This protein binds this small molecule.
Small molecule (SMILES): CC(=O)N[C@@H]1[C@@H](O)[C@H](O)[C@@H](CO)O[C@H]1O

Binding-site contacts:
Ligand atom C8 contacts residue LEU167 of chain 1.A at 4.5 Å (hydrophobic).
Ligand atom N2 contacts residue ASN159 of chain 1.A at 2.9 Å (h-bond).
Ligand atom C3 contacts residue ASN159 of chain 1.A at 3.8 Å.
Ligand atom C8 contacts residue PHE158 of chain 1.A at 3.8 Å (hydrophobic).
Ligand atom C7 contacts residue ASN159 of chain 1.A at 3.2 Å.
Ligand atom C8 contacts residue ASN159 of chain 1.A at 4.4 Å.
Ligand atom O7 contacts residue THR210 of chain 1.A at 4.2 Å.
Ligand atom C7 contacts residue THR210 of chain 1.A at 4.2 Å.
Ligand atom C5 contacts residue ASN159 of chain 1.A at 3.7 Å.
Ligand atom O5 contacts residue ASN159 of chain 1.A at 2.4 Å (h-bond).
Ligand atom C2 contacts residue ASN159 of chain 1.A at 2.5 Å.
Ligand atom C4 contacts residue ASN159 of chain 1.A at 4.2 Å.
Ligand atom C2 contacts residue PHE158 of chain 1.A at 4.0 Å (hydrophobic).
Ligand atom C1 contacts residue ASN159 of chain 1.A at 1.4 Å.
Ligand atom O7 contacts residue ASN159 of chain 1.A at 3.1 Å (h-bond).
Ligand atom C7 contacts residue PHE158 of chain 1.A at 3.8 Å (hydrophobic).
Ligand atom N2 contacts residue PHE158 of chain 1.A at 3.3 Å.
Ligand atom C1 contacts residue PHE158 of chain 1.A at 3.7 Å (hydrophobic).
Ligand atom C8 contacts residue THR210 of chain 1.A at 3.7 Å.

Sequence of chain 1.A:
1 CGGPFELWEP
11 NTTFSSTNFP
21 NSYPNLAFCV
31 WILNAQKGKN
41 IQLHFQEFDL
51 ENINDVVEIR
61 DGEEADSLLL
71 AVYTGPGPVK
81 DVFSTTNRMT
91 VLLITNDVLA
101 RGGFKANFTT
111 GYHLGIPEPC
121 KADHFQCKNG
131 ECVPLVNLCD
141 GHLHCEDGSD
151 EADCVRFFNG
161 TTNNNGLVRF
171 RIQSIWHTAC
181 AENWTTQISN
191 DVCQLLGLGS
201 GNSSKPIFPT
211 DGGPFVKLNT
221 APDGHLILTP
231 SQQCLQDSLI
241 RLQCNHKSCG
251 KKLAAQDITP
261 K